This protein binds this small molecule.
Small molecule (SMILES): Cc1cn([C@H]2C[C@H](O[P](=O)(O)OC[C@H]3O[C@@H](n4ccc(N)nc4=O)C[C@@H]3O[P](=O)(O)OC[C@H]3O[C@@H](n4cnc5c(N)ncnc54)C[C@@H]3O[P](=O)(O)OC[C@H]3O[C@@H](n4cnc5c(=O)nc(N)[nH]c54)C[C@@H]3O[P](=O)(O)OC[C@@H]3CC[C@H](n4ccc(N)nc4=O)O3)[C@@H](CO[P](=O)(O)O[C@H]3C[C@H](n4cnc5c(N)ncnc54)O[C@@H]3CO[P](=O)(O)O[C@H]3C[C@H](n4cnc5c(=O)nc(N)[nH]c54)O[C@@H]3CO[P](=O)(O)O[C@H]3C[C@H](n4ccc(N)nc4=O)O[C@@H]3CO[P](=O)(O)O[C@H]3C[C@H](n4cnc5c(=O)nc(N)[nH]c54)O[C@@H]3CO)O2)c(=O)[nH]c1=O

Binding-site contacts:
Ligand atom OP1 contacts residue GLN282 of chain 1.D at 3.6 Å.
Ligand atom C1' contacts residue TYR290 of chain 1.D at 3.3 Å (hydrophobic).
Ligand atom C4' contacts residue ASP533 of chain 1.D at 3.5 Å.
Ligand atom O3' contacts residue PRO330 of chain 1.D at 3.5 Å.
Ligand atom OP1 contacts residue ARG281 of chain 1.D at 2.8 Å (salt-bridge).
Ligand atom C4' contacts residue VAL531 of chain 1.D at 3.6 Å (hydrophobic).
Ligand atom OP1 contacts residue ILE331 of chain 1.D at 2.8 Å (h-bond).
Ligand atom O2 contacts residue ARG318 of chain 1.D at 2.9 Å (salt-bridge).
Ligand atom OP1 contacts residue LYS254 of chain 1.D at 3.1 Å (salt-bridge).
Ligand atom OP2 contacts residue SER260 of chain 1.D at 3.4 Å.
Ligand atom C4' contacts residue ILE329 of chain 1.D at 3.6 Å (hydrophobic).
Ligand atom C4' contacts residue ASN328 of chain 1.D at 3.7 Å.
Ligand atom C1' contacts residue HIS532 of chain 1.D at 3.6 Å.
Ligand atom OP1 contacts residue THR253 of chain 1.D at 3.4 Å.
Ligand atom OP2 contacts residue SER258 of chain 1.D at 3.0 Å (h-bond).
Ligand atom C2' contacts residue GLN327 of chain 1.D at 3.6 Å.
Ligand atom O2 contacts residue LYS285 of chain 1.D at 2.8 Å (salt-bridge).
Ligand atom C1' contacts residue GLN327 of chain 1.D at 3.4 Å.
Ligand atom C5' contacts residue ILE329 of chain 1.D at 3.2 Å (hydrophobic).
Ligand atom P contacts residue ARG281 of chain 1.D at 3.5 Å.
Ligand atom OP2 contacts residue ALA261 of chain 1.D at 2.7 Å (h-bond).
Ligand atom OP1 contacts residue ARG332 of chain 1.D at 2.9 Å (salt-bridge).
Ligand atom O4' contacts residue ASN328 of chain 1.D at 3.1 Å.
Ligand atom O4' contacts residue LYS285 of chain 1.D at 3.6 Å.
Ligand atom C1' contacts residue LYS285 of chain 1.D at 3.5 Å.
Ligand atom O4' contacts residue HIS532 of chain 1.D at 3.4 Å.
Ligand atom C1' contacts residue ASN328 of chain 1.D at 3.6 Å.
Ligand atom N2 contacts residue ARG318 of chain 1.D at 3.7 Å.
Ligand atom OP1 contacts residue PRO330 of chain 1.D at 3.5 Å.
Ligand atom N3 contacts residue ASN328 of chain 1.D at 3.3 Å (h-bond).
Ligand atom C5' contacts residue PRO330 of chain 1.D at 3.7 Å (hydrophobic).
Ligand atom OP1 contacts residue SER260 of chain 1.D at 3.5 Å (h-bond).
Ligand atom OP1 contacts residue SER258 of chain 1.D at 3.5 Å.
Ligand atom O4' contacts residue LYS285 of chain 1.D at 3.2 Å (salt-bridge).
Ligand atom O4' contacts residue TYR290 of chain 1.D at 3.5 Å (h-bond).
Ligand atom O3' contacts residue ARG281 of chain 1.D at 3.2 Å (salt-bridge).
Ligand atom C2' contacts residue ASN328 of chain 1.D at 3.6 Å.
Ligand atom C3' contacts residue ASP533 of chain 1.D at 3.2 Å.
Ligand atom OP2 contacts residue ARG332 of chain 1.D at 3.6 Å.
Ligand atom OP1 contacts residue THR259 of chain 1.D at 2.6 Å (h-bond).

Sequence of chain 1.D:
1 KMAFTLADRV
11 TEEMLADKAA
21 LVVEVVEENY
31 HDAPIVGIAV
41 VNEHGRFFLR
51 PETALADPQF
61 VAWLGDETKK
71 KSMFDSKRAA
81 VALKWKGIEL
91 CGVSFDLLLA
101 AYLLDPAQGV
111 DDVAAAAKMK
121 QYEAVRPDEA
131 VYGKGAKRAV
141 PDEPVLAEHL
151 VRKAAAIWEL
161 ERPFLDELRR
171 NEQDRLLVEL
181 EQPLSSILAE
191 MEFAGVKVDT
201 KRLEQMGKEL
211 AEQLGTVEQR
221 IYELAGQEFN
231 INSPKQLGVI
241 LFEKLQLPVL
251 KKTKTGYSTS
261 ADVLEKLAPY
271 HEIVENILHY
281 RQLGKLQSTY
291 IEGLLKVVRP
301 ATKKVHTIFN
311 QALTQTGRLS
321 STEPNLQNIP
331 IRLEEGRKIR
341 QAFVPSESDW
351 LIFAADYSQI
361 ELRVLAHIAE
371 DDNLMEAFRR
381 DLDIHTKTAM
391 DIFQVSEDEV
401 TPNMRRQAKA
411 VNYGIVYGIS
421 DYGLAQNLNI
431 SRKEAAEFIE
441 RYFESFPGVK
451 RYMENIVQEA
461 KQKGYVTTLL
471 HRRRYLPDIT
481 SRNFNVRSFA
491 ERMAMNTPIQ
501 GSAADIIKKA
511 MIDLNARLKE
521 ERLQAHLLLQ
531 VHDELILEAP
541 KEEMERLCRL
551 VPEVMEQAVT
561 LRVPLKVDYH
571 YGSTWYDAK